This small molecule binds to this protein.
Small molecule (SMILES): CC(=O)N[C@H]1[C@H](O[C@H]2[C@H](O)[C@@H](NC(C)=O)CO[C@@H]2CO)O[C@H](CO)[C@@H](O[C@@H]2O[C@H](CO[C@H]3O[C@H](CO)[C@@H](O)[C@H](O)[C@@H]3O)[C@@H](O)[C@H](O[C@H]3O[C@H](CO)[C@@H](O)[C@H](O)[C@@H]3O)[C@@H]2O)[C@@H]1O

Binding-site contacts:
Ligand atom N2 contacts residue TYR29 of chain 1.G at 3.9 Å.
Ligand atom C1 contacts residue ASN174 of chain 1.D at 1.4 Å.
Ligand atom O3 contacts residue SER236 of chain 1.D at 3.9 Å.
Ligand atom C7 contacts residue ASN174 of chain 1.D at 3.7 Å.
Ligand atom C2 contacts residue ASN174 of chain 1.D at 2.5 Å.
Ligand atom O3 contacts residue ASP111 of chain 1.G at 3.9 Å.
Ligand atom C8 contacts residue ASP111 of chain 1.G at 3.9 Å.
Ligand atom O6 contacts residue ARG217 of chain 1.D at 3.3 Å (salt-bridge).
Ligand atom N2 contacts residue SER236 of chain 1.D at 3.1 Å (h-bond).
Ligand atom C7 contacts residue ARG238 of chain 1.D at 3.8 Å.
Ligand atom O7 contacts residue ARG238 of chain 1.D at 3.3 Å (salt-bridge).
Ligand atom C6 contacts residue SER220 of chain 1.D at 3.6 Å.
Ligand atom O5 contacts residue ASN174 of chain 1.D at 2.4 Å (h-bond).
Ligand atom C8 contacts residue ARG238 of chain 1.D at 3.4 Å.
Ligand atom O6 contacts residue ASN28 of chain 1.G at 4.1 Å.
Ligand atom C3 contacts residue ASN174 of chain 1.D at 3.8 Å.
Ligand atom C2 contacts residue VAL219 of chain 1.D at 4.1 Å (hydrophobic).
Ligand atom N2 contacts residue ARG221 of chain 1.D at 3.8 Å.
Ligand atom C8 contacts residue ARG221 of chain 1.D at 3.7 Å.
Ligand atom C7 contacts residue ARG217 of chain 1.D at 3.6 Å.
Ligand atom C6 contacts residue TYR29 of chain 1.G at 4.0 Å (hydrophobic).
Ligand atom O5 contacts residue ARG221 of chain 1.D at 4.0 Å.
Ligand atom C7 contacts residue SER236 of chain 1.D at 3.9 Å.
Ligand atom O5 contacts residue ASN28 of chain 1.G at 3.8 Å.
Ligand atom O5 contacts residue VAL219 of chain 1.D at 3.5 Å.
Ligand atom O3 contacts residue ARG221 of chain 1.D at 3.1 Å (salt-bridge).
Ligand atom C5 contacts residue ASN174 of chain 1.D at 3.7 Å.
Ligand atom C4 contacts residue VAL219 of chain 1.D at 4.1 Å (hydrophobic).
Ligand atom C7 contacts residue ARG221 of chain 1.D at 3.5 Å.
Ligand atom C2 contacts residue SER236 of chain 1.D at 3.8 Å.
Ligand atom N2 contacts residue ASP111 of chain 1.G at 3.9 Å.
Ligand atom C3 contacts residue SER236 of chain 1.D at 3.5 Å.
Ligand atom O7 contacts residue ARG217 of chain 1.D at 2.8 Å (salt-bridge).
Ligand atom N2 contacts residue ASN174 of chain 1.D at 2.9 Å (h-bond).
Ligand atom O3 contacts residue ARG217 of chain 1.D at 3.1 Å (salt-bridge).
Ligand atom O7 contacts residue ARG221 of chain 1.D at 3.8 Å.
Ligand atom C8 contacts residue SER101 of chain 1.G at 3.5 Å.
Ligand atom C8 contacts residue SER236 of chain 1.D at 3.9 Å.
Ligand atom O7 contacts residue VAL219 of chain 1.D at 3.8 Å.
Ligand atom O2 contacts residue THR108 of chain 1.G at 4.0 Å.

Sequence of chain 1.D:
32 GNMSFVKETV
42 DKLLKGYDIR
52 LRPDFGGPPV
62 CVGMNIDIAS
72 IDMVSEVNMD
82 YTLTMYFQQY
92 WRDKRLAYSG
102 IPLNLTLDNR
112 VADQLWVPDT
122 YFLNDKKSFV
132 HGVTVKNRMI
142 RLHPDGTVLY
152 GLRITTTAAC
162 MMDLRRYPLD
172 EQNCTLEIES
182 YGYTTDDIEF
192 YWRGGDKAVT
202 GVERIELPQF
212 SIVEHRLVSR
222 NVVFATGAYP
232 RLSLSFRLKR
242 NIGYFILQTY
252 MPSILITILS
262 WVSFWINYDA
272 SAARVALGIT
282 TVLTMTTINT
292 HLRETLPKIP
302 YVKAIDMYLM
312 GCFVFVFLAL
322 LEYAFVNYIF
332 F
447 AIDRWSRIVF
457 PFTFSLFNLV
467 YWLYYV

Sequence of chain 1.G:
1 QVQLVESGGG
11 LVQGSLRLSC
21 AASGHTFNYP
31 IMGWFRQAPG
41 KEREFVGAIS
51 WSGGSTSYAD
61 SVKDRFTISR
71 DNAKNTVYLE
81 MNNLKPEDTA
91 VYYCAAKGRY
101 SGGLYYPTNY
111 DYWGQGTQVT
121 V